Sequence of chain 4.A:
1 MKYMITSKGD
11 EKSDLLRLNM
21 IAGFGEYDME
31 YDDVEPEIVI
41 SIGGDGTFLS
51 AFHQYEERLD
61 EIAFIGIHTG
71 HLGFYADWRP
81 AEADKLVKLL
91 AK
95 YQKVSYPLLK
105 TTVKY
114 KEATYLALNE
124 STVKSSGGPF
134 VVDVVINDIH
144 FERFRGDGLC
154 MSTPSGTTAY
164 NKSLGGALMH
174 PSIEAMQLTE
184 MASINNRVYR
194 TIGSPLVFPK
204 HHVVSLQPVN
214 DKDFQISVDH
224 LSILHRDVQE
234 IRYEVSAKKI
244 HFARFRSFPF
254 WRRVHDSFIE

Sequence of chain 1.A:
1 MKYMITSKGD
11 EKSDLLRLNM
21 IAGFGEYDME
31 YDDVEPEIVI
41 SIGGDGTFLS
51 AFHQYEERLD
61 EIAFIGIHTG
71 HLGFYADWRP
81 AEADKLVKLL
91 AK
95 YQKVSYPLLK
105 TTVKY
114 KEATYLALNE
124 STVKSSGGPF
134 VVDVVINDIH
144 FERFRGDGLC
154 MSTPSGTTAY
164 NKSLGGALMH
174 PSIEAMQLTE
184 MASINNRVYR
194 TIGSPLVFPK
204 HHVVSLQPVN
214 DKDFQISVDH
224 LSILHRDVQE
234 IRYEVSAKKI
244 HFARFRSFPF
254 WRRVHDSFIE

This small molecule binds to this protein.
Small molecule (SMILES): [N-]=[N+]=NC[C@H]1O[C@@H](n2c(Br)nc3c(N)ncnc32)[C@H](O)[C@@H]1O

Binding-site contacts:
Ligand atom C3' contacts residue Z8B1 of chain 1.C at 4.0 Å.
Ligand atom N3 contacts residue THR161 of chain 1.A at 3.9 Å.
Ligand atom N7 contacts residue ASN122 of chain 1.A at 3.2 Å (h-bond).
Ligand atom BR8 contacts residue ASP45 of chain 1.A at 3.4 Å.
Ligand atom N1 contacts residue THR161 of chain 1.A at 2.6 Å (h-bond).
Ligand atom N6 contacts residue TYR75 of chain 1.A at 3.4 Å (h-bond).
Ligand atom N6 contacts residue GLY159 of chain 1.A at 4.0 Å.
Ligand atom N52 contacts residue ARG148 of chain 4.A at 3.9 Å.
Ligand atom N9 contacts residue ASP45 of chain 1.A at 3.5 Å (salt-bridge).
Ligand atom N1 contacts residue PHE74 of chain 1.A at 3.3 Å.
Ligand atom N53 contacts residue Z8B1 of chain 1.C at 3.2 Å (h-bond).
Ligand atom N53 contacts residue ARG148 of chain 4.A at 3.8 Å.
Ligand atom N3 contacts residue ASP45 of chain 1.A at 3.9 Å.
Ligand atom N52 contacts residue Z8B1 of chain 1.C at 2.9 Å (h-bond).
Ligand atom N6 contacts residue THR161 of chain 1.A at 3.6 Å.
Ligand atom N6 contacts residue SER158 of chain 1.A at 2.9 Å (h-bond).
Ligand atom N1 contacts residue ALA162 of chain 1.A at 3.5 Å (h-bond).
Ligand atom C5 contacts residue ASP45 of chain 1.A at 3.6 Å.
Ligand atom C6 contacts residue SER158 of chain 1.A at 4.0 Å.
Ligand atom O3' contacts residue ARG148 of chain 4.A at 3.5 Å (salt-bridge).
Ligand atom BR8 contacts residue ASN122 of chain 1.A at 4.0 Å.
Ligand atom C8 contacts residue ASN122 of chain 1.A at 3.9 Å.
Ligand atom C6 contacts residue THR161 of chain 1.A at 3.5 Å.
Ligand atom C2 contacts residue PHE74 of chain 1.A at 3.1 Å (hydrophobic).
Ligand atom C5' contacts residue Z8B1 of chain 1.C at 2.9 Å.
Ligand atom N3 contacts residue PHE74 of chain 1.A at 3.8 Å.
Ligand atom BR8 contacts residue Z8B1 of chain 1.C at 3.6 Å.
Ligand atom C8 contacts residue ASP45 of chain 1.A at 3.4 Å.
Ligand atom N51 contacts residue Z8B1 of chain 1.C at 3.2 Å (h-bond).
Ligand atom N6 contacts residue ASN122 of chain 1.A at 3.4 Å (h-bond).
Ligand atom C2 contacts residue ALA162 of chain 1.A at 3.7 Å (hydrophobic).
Ligand atom C5 contacts residue ALA162 of chain 1.A at 3.6 Å (hydrophobic).
Ligand atom N51 contacts residue ILE187 of chain 4.A at 3.5 Å.
Ligand atom C4 contacts residue ASP45 of chain 1.A at 3.4 Å.
Ligand atom C6 contacts residue ALA162 of chain 1.A at 3.6 Å (hydrophobic).
Ligand atom BR8 contacts residue LEU49 of chain 1.A at 3.9 Å.
Ligand atom BR8 contacts residue GLY46 of chain 1.A at 3.9 Å.
Ligand atom C2 contacts residue THR161 of chain 1.A at 3.2 Å.
Ligand atom C4 contacts residue ALA162 of chain 1.A at 3.9 Å (hydrophobic).
Ligand atom N7 contacts residue ASP45 of chain 1.A at 3.7 Å.